The small molecule below binds the protein below.
Small molecule (SMILES): OC[C@@H]1O[C@H](O)[C@H](O)[C@H](O)[C@@H]1O[C@@H]1O[C@H](CO)[C@@H](O[C@@H]2O[C@H](CO)[C@@H](O)[C@H](O)[C@H]2O)[C@H](O)[C@H]1O

Sequence of chain 1.A:
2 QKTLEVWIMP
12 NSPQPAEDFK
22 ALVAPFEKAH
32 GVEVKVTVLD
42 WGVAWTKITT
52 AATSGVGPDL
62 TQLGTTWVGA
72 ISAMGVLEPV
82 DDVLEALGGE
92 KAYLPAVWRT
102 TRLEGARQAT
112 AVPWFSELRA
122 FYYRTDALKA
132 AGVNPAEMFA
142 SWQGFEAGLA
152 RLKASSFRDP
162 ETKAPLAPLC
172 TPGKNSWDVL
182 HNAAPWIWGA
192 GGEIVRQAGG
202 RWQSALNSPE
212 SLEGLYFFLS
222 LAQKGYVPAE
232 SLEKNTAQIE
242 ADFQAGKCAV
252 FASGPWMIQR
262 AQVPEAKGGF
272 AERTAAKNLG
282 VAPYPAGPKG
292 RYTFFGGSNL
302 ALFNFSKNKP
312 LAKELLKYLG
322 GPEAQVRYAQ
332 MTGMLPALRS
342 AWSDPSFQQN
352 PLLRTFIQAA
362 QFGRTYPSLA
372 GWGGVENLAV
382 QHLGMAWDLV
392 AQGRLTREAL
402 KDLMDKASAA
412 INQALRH

Binding-site contacts:
Ligand atom O2 contacts residue GLY298 of chain 1.A at 2.9 Å (h-bond).
Ligand atom O3 contacts residue GLY297 of chain 1.A at 3.4 Å.
Ligand atom C1 contacts residue TRP257 of chain 1.A at 3.4 Å (hydrophobic).
Ligand atom C3 contacts residue ASP179 of chain 1.A at 3.5 Å.
Ligand atom C2 contacts residue ARG261 of chain 1.A at 3.5 Å.
Ligand atom O3 contacts residue PRO11 of chain 1.A at 3.2 Å (h-bond).
Ligand atom O3 contacts residue THR66 of chain 1.A at 2.7 Å (h-bond).
Ligand atom O6 contacts residue HIS182 of chain 1.A at 2.7 Å (h-bond).
Ligand atom O1 contacts residue GLU241 of chain 1.A at 3.0 Å (salt-bridge).
Ligand atom O6 contacts residue TRP178 of chain 1.A at 3.2 Å.
Ligand atom O6 contacts residue GLU377 of chain 1.A at 2.7 Å (salt-bridge).
Ligand atom O4 contacts residue THR66 of chain 1.A at 3.5 Å (h-bond).
Ligand atom C2 contacts residue TRP42 of chain 1.A at 3.6 Å (hydrophobic).
Ligand atom O3 contacts residue TRP178 of chain 1.A at 3.6 Å.
Ligand atom C2 contacts residue GLU118 of chain 1.A at 3.3 Å.
Ligand atom O5 contacts residue HIS182 of chain 1.A at 3.6 Å.
Ligand atom C6 contacts residue GLU377 of chain 1.A at 3.6 Å.
Ligand atom C4 contacts residue THR67 of chain 1.A at 3.4 Å.
Ligand atom O2 contacts residue GLU118 of chain 1.A at 2.6 Å (salt-bridge).
Ligand atom O4 contacts residue GLY65 of chain 1.A at 3.2 Å.
Ligand atom O1 contacts residue ARG261 of chain 1.A at 3.6 Å.
Ligand atom C2 contacts residue ASP179 of chain 1.A at 3.6 Å.
Ligand atom O4 contacts residue THR67 of chain 1.A at 2.6 Å (h-bond).
Ligand atom C3 contacts residue TRP257 of chain 1.A at 3.5 Å (hydrophobic).
Ligand atom O2 contacts residue PRO11 of chain 1.A at 2.4 Å (h-bond).
Ligand atom C5 contacts residue TRP257 of chain 1.A at 3.7 Å (hydrophobic).
Ligand atom O4 contacts residue GLU118 of chain 1.A at 3.3 Å (salt-bridge).
Ligand atom C2 contacts residue PRO11 of chain 1.A at 3.6 Å (hydrophobic).
Ligand atom O4 contacts residue ARG120 of chain 1.A at 3.2 Å (salt-bridge).
Ligand atom O3 contacts residue GLY298 of chain 1.A at 3.1 Å (h-bond).
Ligand atom O1 contacts residue TRP257 of chain 1.A at 3.7 Å.
Ligand atom O2 contacts residue ARG261 of chain 1.A at 3.3 Å (salt-bridge).
Ligand atom C2 contacts residue TRP257 of chain 1.A at 3.5 Å (hydrophobic).
Ligand atom O6 contacts residue TRP42 of chain 1.A at 3.4 Å.
Ligand atom O6 contacts residue THR67 of chain 1.A at 3.6 Å.
Ligand atom O5 contacts residue GLU241 of chain 1.A at 3.4 Å (salt-bridge).
Ligand atom C1 contacts residue GLU241 of chain 1.A at 3.1 Å.
Ligand atom C6 contacts residue GLU118 of chain 1.A at 3.5 Å.
Ligand atom O2 contacts residue ASP179 of chain 1.A at 2.8 Å (salt-bridge).
Ligand atom C3 contacts residue GLY298 of chain 1.A at 3.1 Å.